Binding-site contacts:
Ligand atom C2 contacts residue ASN12 of chain 47.L at 3.2 Å.
Ligand atom C1 contacts residue ASN12 of chain 47.L at 2.1 Å.
Ligand atom N2 contacts residue ASN12 of chain 47.L at 3.8 Å.
Ligand atom O7 contacts residue ASN12 of chain 47.L at 3.7 Å.
Ligand atom O5 contacts residue ASN12 of chain 47.L at 2.6 Å (h-bond).
Ligand atom C7 contacts residue ASN12 of chain 47.L at 3.9 Å.
Ligand atom C5 contacts residue ASN12 of chain 47.L at 4.0 Å.

The small molecule below binds the protein below.
Small molecule (SMILES): CC(=O)N[C@H]1[C@H](O[C@H]2[C@H](O)[C@@H](NC(C)=O)CO[C@@H]2CO)O[C@H](CO)[C@@H](O)[C@@H]1O

Sequence of chain 47.L:
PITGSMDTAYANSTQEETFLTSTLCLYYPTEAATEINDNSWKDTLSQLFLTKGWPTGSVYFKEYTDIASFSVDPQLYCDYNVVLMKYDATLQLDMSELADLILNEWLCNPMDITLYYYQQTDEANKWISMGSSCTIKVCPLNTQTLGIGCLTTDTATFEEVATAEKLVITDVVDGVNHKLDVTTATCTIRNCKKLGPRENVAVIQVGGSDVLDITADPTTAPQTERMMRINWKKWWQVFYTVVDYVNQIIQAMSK